Binding-site contacts:
Ligand atom O5 contacts residue ALA77 of chain 1.A at 3.2 Å (h-bond).
Ligand atom O6 contacts residue TRP56 of chain 1.A at 4.0 Å.
Ligand atom C1 contacts residue GLY78 of chain 1.A at 3.8 Å.
Ligand atom O4 contacts residue NDP1 of chain 1.C at 3.8 Å.
Ligand atom O4 contacts residue HIS285 of chain 1.A at 3.5 Å (h-bond).
Ligand atom C1 contacts residue ARG237 of chain 1.A at 3.7 Å.
Ligand atom O5 contacts residue TRP56 of chain 1.A at 3.7 Å.
Ligand atom O3 contacts residue GLY78 of chain 1.A at 4.1 Å.
Ligand atom C1 contacts residue NDP1 of chain 1.C at 3.4 Å.
Ligand atom O3 contacts residue ALA77 of chain 1.A at 2.8 Å (h-bond).
Ligand atom O3 contacts residue GLY76 of chain 1.A at 3.2 Å.
Ligand atom C2 contacts residue HIS285 of chain 1.A at 3.5 Å.
Ligand atom C2 contacts residue ARG237 of chain 1.A at 3.8 Å.
Ligand atom O6 contacts residue ARG237 of chain 1.A at 2.7 Å (salt-bridge).
Ligand atom O3 contacts residue LEU101 of chain 1.A at 4.3 Å.
Ligand atom O4 contacts residue ALA288 of chain 1.A at 4.5 Å.
Ligand atom O5 contacts residue NDP1 of chain 1.C at 3.8 Å.
Ligand atom O5 contacts residue GLY76 of chain 1.A at 3.8 Å.
Ligand atom O6 contacts residue NDP1 of chain 1.C at 3.2 Å.
Ligand atom O5 contacts residue GLY78 of chain 1.A at 2.8 Å (h-bond).
Ligand atom C1 contacts residue GLY76 of chain 1.A at 3.8 Å.
Ligand atom C2 contacts residue NDP1 of chain 1.C at 3.4 Å.
Ligand atom C1 contacts residue ALA77 of chain 1.A at 3.4 Å (hydrophobic).
Ligand atom O3 contacts residue NDP1 of chain 1.C at 3.3 Å.
Ligand atom O6 contacts residue HIS285 of chain 1.A at 2.6 Å (h-bond).
Ligand atom C2 contacts residue TRP56 of chain 1.A at 3.7 Å (hydrophobic).
Ligand atom O4 contacts residue TRP56 of chain 1.A at 4.0 Å.
Ligand atom C1 contacts residue TRP56 of chain 1.A at 3.8 Å (hydrophobic).
Ligand atom O5 contacts residue ARG237 of chain 1.A at 2.8 Å (salt-bridge).

This small molecule binds to this protein.
Small molecule (SMILES): O=C(O)C(=O)O

Sequence of chain 1.A:
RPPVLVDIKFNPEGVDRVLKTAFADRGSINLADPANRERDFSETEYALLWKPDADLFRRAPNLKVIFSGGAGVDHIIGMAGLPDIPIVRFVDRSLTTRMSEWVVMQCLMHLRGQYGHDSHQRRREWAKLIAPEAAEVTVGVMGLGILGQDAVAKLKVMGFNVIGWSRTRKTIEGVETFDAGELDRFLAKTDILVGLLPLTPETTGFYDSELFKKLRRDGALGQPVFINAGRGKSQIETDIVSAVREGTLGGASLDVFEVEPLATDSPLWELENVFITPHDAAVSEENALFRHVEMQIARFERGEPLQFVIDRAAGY